Sequence of chain 1.B:
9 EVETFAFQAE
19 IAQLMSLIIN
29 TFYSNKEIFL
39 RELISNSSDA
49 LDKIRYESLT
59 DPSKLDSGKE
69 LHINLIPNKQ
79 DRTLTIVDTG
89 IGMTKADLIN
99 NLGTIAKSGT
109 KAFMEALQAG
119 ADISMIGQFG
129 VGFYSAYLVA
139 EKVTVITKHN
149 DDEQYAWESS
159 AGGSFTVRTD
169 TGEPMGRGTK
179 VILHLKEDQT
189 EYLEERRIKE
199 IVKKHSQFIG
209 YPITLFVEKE

This protein binds this small molecule.
Small molecule (SMILES): CCSc1nc(C)nc(N)n1

Binding-site contacts:
Ligand atom S3 contacts residue PHE131 of chain 1.B at 4.5 Å.
Ligand atom C2 contacts residue LEU100 of chain 1.B at 4.4 Å (hydrophobic).
Ligand atom C8 contacts residue ALA48 of chain 1.B at 3.8 Å (hydrophobic).
Ligand atom C8 contacts residue ILE89 of chain 1.B at 3.9 Å (hydrophobic).
Ligand atom N11 contacts residue THR177 of chain 1.B at 4.0 Å.
Ligand atom N11 contacts residue SER45 of chain 1.B at 3.7 Å.
Ligand atom C10 contacts residue ASP86 of chain 1.B at 3.9 Å.
Ligand atom C1 contacts residue ASN99 of chain 1.B at 3.7 Å.
Ligand atom C10 contacts residue SER45 of chain 1.B at 4.4 Å.
Ligand atom N9 contacts residue ASP86 of chain 1.B at 4.2 Å.
Ligand atom C1 contacts residue LEU100 of chain 1.B at 4.0 Å (hydrophobic).
Ligand atom C8 contacts residue GLY90 of chain 1.B at 3.5 Å.
Ligand atom C10 contacts residue ALA48 of chain 1.B at 4.3 Å (hydrophobic).
Ligand atom S3 contacts residue LEU100 of chain 1.B at 4.0 Å.
Ligand atom C4 contacts residue MET91 of chain 1.B at 4.0 Å (hydrophobic).
Ligand atom C8 contacts residue MET91 of chain 1.B at 3.7 Å (hydrophobic).
Ligand atom N5 contacts residue ASN44 of chain 1.B at 3.7 Å.
Ligand atom C10 contacts residue THR177 of chain 1.B at 4.1 Å.
Ligand atom C8 contacts residue THR177 of chain 1.B at 4.3 Å.
Ligand atom N11 contacts residue ASP86 of chain 1.B at 2.8 Å (salt-bridge).
Ligand atom C10 contacts residue ASN44 of chain 1.B at 4.0 Å.
Ligand atom N11 contacts residue ASN44 of chain 1.B at 3.9 Å.
Ligand atom C2 contacts residue ASN99 of chain 1.B at 4.4 Å.
Ligand atom N9 contacts residue ALA48 of chain 1.B at 3.5 Å.
Ligand atom C7 contacts residue THR177 of chain 1.B at 4.2 Å.
Ligand atom N9 contacts residue ASN44 of chain 1.B at 4.3 Å.
Ligand atom C7 contacts residue ALA48 of chain 1.B at 3.9 Å (hydrophobic).
Ligand atom S3 contacts residue ASN44 of chain 1.B at 4.0 Å.
Ligand atom C4 contacts residue ASN44 of chain 1.B at 4.3 Å.
Ligand atom C7 contacts residue MET91 of chain 1.B at 4.1 Å (hydrophobic).
Ligand atom N6 contacts residue MET91 of chain 1.B at 3.7 Å.
Ligand atom N9 contacts residue THR177 of chain 1.B at 3.7 Å.